A small-molecule ligand and the protein it binds are described below.
Small molecule (SMILES): Fc1ccc(S)cc1F

Binding-site contacts:
Ligand atom FAI contacts residue GLY76 of chain 1.A at 3.4 Å.
Ligand atom FAK contacts residue ASP55 of chain 1.A at 4.4 Å.
Ligand atom FAK contacts residue THR75 of chain 1.A at 4.5 Å.
Ligand atom CAL contacts residue LEU7 of chain 1.A at 3.6 Å (hydrophobic).
Ligand atom CAN contacts residue CYS40 of chain 1.A at 3.4 Å (hydrophobic).
Ligand atom CAN contacts residue LEU57 of chain 1.A at 3.8 Å (hydrophobic).
Ligand atom FAK contacts residue LYS6 of chain 1.A at 3.3 Å.
Ligand atom FAK contacts residue LEU7 of chain 1.A at 3.6 Å.
Ligand atom CAM contacts residue LEU57 of chain 1.A at 3.5 Å (hydrophobic).
Ligand atom CAJ contacts residue VAL8 of chain 1.A at 3.7 Å (hydrophobic).
Ligand atom CAM contacts residue ASP55 of chain 1.A at 4.2 Å.
Ligand atom CAL contacts residue ILE56 of chain 1.A at 4.3 Å (hydrophobic).
Ligand atom CAH contacts residue GLY76 of chain 1.A at 4.5 Å.
Ligand atom FAK contacts residue GLY76 of chain 1.A at 3.4 Å.
Ligand atom SAG contacts residue LEU57 of chain 1.A at 3.6 Å (h-bond).
Ligand atom CAL contacts residue LEU57 of chain 1.A at 3.6 Å (hydrophobic).
Ligand atom CAH contacts residue VAL8 of chain 1.A at 4.1 Å (hydrophobic).
Ligand atom FAI contacts residue TYR72 of chain 1.A at 3.1 Å.
Ligand atom SAG contacts residue TYR41 of chain 1.A at 3.9 Å.
Ligand atom CAM contacts residue CYS40 of chain 1.A at 3.2 Å (hydrophobic).
Ligand atom CAJ contacts residue GLY76 of chain 1.A at 4.5 Å.
Ligand atom CAJ contacts residue ASP55 of chain 1.A at 4.4 Å.
Ligand atom CAJ contacts residue LEU57 of chain 1.A at 4.0 Å (hydrophobic).
Ligand atom CAL contacts residue LYS6 of chain 1.A at 4.4 Å.
Ligand atom CAJ contacts residue LEU7 of chain 1.A at 3.9 Å (hydrophobic).
Ligand atom CAH contacts residue TYR72 of chain 1.A at 4.3 Å (hydrophobic).
Ligand atom CAH contacts residue LEU57 of chain 1.A at 4.2 Å (hydrophobic).
Ligand atom CAH contacts residue THR75 of chain 1.A at 4.0 Å.
Ligand atom FAI contacts residue THR75 of chain 1.A at 3.3 Å.
Ligand atom CAO contacts residue LEU57 of chain 1.A at 4.1 Å (hydrophobic).
Ligand atom CAL contacts residue ASP55 of chain 1.A at 3.4 Å.
Ligand atom SAG contacts residue ASP55 of chain 1.A at 3.5 Å.
Ligand atom SAG contacts residue CYS40 of chain 1.A at 2.1 Å (h-bond).
Ligand atom CAM contacts residue ILE56 of chain 1.A at 4.2 Å (hydrophobic).
Ligand atom CAL contacts residue CYS40 of chain 1.A at 4.5 Å (hydrophobic).
Ligand atom SAG contacts residue ILE56 of chain 1.A at 3.4 Å.
Ligand atom CAJ contacts residue LYS6 of chain 1.A at 4.1 Å.
Ligand atom CAO contacts residue TYR72 of chain 1.A at 4.4 Å (hydrophobic).
Ligand atom FAK contacts residue VAL8 of chain 1.A at 3.1 Å.
Ligand atom FAI contacts residue VAL8 of chain 1.A at 4.0 Å.

Sequence of chain 1.A:
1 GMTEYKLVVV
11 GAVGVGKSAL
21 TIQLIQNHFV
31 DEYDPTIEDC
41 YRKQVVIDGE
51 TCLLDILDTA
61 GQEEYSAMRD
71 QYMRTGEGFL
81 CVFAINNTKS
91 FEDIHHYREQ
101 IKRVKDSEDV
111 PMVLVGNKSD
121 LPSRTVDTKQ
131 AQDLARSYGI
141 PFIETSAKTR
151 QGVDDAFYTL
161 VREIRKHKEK